Sequence of chain 1.A:
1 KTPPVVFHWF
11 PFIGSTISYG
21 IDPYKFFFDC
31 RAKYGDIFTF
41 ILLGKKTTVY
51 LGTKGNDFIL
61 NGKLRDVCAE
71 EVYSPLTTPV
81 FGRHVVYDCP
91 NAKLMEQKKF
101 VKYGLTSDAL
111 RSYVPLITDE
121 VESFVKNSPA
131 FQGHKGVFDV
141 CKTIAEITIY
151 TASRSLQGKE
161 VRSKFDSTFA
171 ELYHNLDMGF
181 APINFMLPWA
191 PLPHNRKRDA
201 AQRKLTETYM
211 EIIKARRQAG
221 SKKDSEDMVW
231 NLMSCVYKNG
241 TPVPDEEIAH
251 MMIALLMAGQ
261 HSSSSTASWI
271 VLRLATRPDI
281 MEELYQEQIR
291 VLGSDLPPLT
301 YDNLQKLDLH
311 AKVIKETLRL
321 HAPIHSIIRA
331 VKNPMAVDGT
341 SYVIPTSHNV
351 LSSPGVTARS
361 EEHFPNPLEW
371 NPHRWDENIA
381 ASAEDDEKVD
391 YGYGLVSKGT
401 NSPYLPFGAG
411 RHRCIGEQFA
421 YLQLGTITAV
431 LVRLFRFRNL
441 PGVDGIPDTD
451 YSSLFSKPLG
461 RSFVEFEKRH

This small molecule binds to this protein.
Small molecule (SMILES): C[C@@H](c1ncncc1F)[C@](O)(Cn1cncn1)c1ccc(F)cc1F

Binding-site contacts:
Ligand atom F3 contacts residue PHE81 of chain 1.A at 4.0 Å.
Ligand atom C19 contacts residue PHE81 of chain 1.A at 3.6 Å (hydrophobic).
Ligand atom N8 contacts residue HEM1 of chain 1.C at 2.1 Å.
Ligand atom F3 contacts residue HEM1 of chain 1.C at 4.2 Å.
Ligand atom C17 contacts residue HEM1 of chain 1.C at 3.9 Å.
Ligand atom N9 contacts residue SER326 of chain 1.A at 2.7 Å (h-bond).
Ligand atom F2 contacts residue PHE455 of chain 1.A at 3.7 Å.
Ligand atom N7 contacts residue PHE455 of chain 1.A at 3.2 Å.
Ligand atom F3 contacts residue VAL86 of chain 1.A at 4.0 Å.
Ligand atom N5 contacts residue ILE324 of chain 1.A at 3.7 Å.
Ligand atom C24 contacts residue TYR73 of chain 1.A at 2.8 Å (hydrophobic).
Ligand atom N7 contacts residue ILE324 of chain 1.A at 3.8 Å.
Ligand atom C24 contacts residue SER326 of chain 1.A at 3.1 Å.
Ligand atom N5 contacts residue PHE455 of chain 1.A at 4.0 Å.
Ligand atom N9 contacts residue ILE324 of chain 1.A at 3.6 Å.
Ligand atom C25 contacts residue HEM1 of chain 1.C at 3.0 Å.
Ligand atom F2 contacts residue ILE324 of chain 1.A at 4.2 Å.
Ligand atom O4 contacts residue HEM1 of chain 1.C at 3.6 Å.
Ligand atom C19 contacts residue ALA258 of chain 1.A at 4.0 Å (hydrophobic).
Ligand atom C20 contacts residue HEM1 of chain 1.C at 3.7 Å.
Ligand atom N9 contacts residue TYR73 of chain 1.A at 3.4 Å (h-bond).
Ligand atom N7 contacts residue ALA258 of chain 1.A at 4.1 Å.
Ligand atom C12 contacts residue PHE455 of chain 1.A at 3.7 Å (hydrophobic).
Ligand atom N5 contacts residue HEM1 of chain 1.C at 4.0 Å.
Ligand atom C24 contacts residue ILE324 of chain 1.A at 4.0 Å (hydrophobic).
Ligand atom C21 contacts residue HEM1 of chain 1.C at 3.0 Å.
Ligand atom C25 contacts residue ALA258 of chain 1.A at 4.0 Å (hydrophobic).
Ligand atom C23 contacts residue LEU454 of chain 1.A at 3.7 Å (hydrophobic).
Ligand atom C14 contacts residue TYR73 of chain 1.A at 3.9 Å (hydrophobic).
Ligand atom F1 contacts residue PHE455 of chain 1.A at 3.4 Å.
Ligand atom C18 contacts residue LEU454 of chain 1.A at 3.5 Å (hydrophobic).
Ligand atom C18 contacts residue ILE324 of chain 1.A at 3.8 Å (hydrophobic).
Ligand atom F2 contacts residue LEU454 of chain 1.A at 2.9 Å.
Ligand atom C12 contacts residue ILE324 of chain 1.A at 3.7 Å (hydrophobic).
Ligand atom N6 contacts residue TYR73 of chain 1.A at 3.4 Å (h-bond).
Ligand atom C25 contacts residue SER262 of chain 1.A at 4.0 Å.
Ligand atom C23 contacts residue SER326 of chain 1.A at 3.9 Å.
Ligand atom C23 contacts residue ILE324 of chain 1.A at 3.8 Å (hydrophobic).
Ligand atom C17 contacts residue TYR87 of chain 1.A at 4.1 Å (hydrophobic).
Ligand atom N7 contacts residue HEM1 of chain 1.C at 4.1 Å.